This small molecule binds to this protein.
Small molecule (SMILES): CNc1ncnc2c1ncn2[C@@H]1O[C@H](CO)[C@@H](O)[C@H]1O

Sequence of chain 1.A:
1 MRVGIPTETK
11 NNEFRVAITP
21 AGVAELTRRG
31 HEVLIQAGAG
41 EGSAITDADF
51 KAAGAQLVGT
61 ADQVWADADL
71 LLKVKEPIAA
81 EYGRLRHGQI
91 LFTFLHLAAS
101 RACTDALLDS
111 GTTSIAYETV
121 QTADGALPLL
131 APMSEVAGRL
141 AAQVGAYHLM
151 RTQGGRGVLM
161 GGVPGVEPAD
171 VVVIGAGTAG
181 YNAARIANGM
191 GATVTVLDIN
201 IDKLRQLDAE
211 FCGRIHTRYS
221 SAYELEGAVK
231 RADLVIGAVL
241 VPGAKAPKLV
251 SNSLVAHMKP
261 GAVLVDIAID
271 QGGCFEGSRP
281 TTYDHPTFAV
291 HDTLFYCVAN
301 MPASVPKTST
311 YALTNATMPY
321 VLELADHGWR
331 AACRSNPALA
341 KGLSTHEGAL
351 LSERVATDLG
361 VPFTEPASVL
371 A

Binding-site contacts:
Ligand atom O4' contacts residue GLY175 of chain 1.A at 4.0 Å.
Ligand atom O2' contacts residue ILE199 of chain 1.A at 3.8 Å.
Ligand atom O3' contacts residue ASP198 of chain 1.A at 2.7 Å (salt-bridge).
Ligand atom N3 contacts residue LEU197 of chain 1.A at 3.8 Å.
Ligand atom C6 contacts residue ILE199 of chain 1.A at 4.0 Å (hydrophobic).
Ligand atom N3 contacts residue VAL239 of chain 1.A at 3.8 Å.
Ligand atom N9 contacts residue VAL239 of chain 1.A at 3.8 Å.
Ligand atom O4' contacts residue VAL239 of chain 1.A at 3.5 Å.
Ligand atom N7 contacts residue VAL239 of chain 1.A at 4.0 Å.
Ligand atom N3 contacts residue ASP198 of chain 1.A at 3.5 Å.
Ligand atom C5' contacts residue ALA238 of chain 1.A at 3.9 Å (hydrophobic).
Ligand atom C2' contacts residue ASP198 of chain 1.A at 3.4 Å.
Ligand atom O5' contacts residue LEU240 of chain 1.A at 3.1 Å (h-bond).
Ligand atom C3' contacts residue LYS203 of chain 1.A at 3.7 Å.
Ligand atom CZ contacts residue SER220 of chain 1.A at 3.5 Å.
Ligand atom C2 contacts residue ILE174 of chain 1.A at 4.0 Å (hydrophobic).
Ligand atom N6 contacts residue LEU249 of chain 1.A at 3.4 Å.
Ligand atom O2' contacts residue ASN200 of chain 1.A at 3.9 Å.
Ligand atom O2' contacts residue ASP198 of chain 1.A at 2.6 Å (salt-bridge).
Ligand atom C4 contacts residue VAL239 of chain 1.A at 3.7 Å (hydrophobic).
Ligand atom C3' contacts residue ASP198 of chain 1.A at 3.5 Å.
Ligand atom C2 contacts residue ILE199 of chain 1.A at 4.0 Å (hydrophobic).
Ligand atom C6 contacts residue SER220 of chain 1.A at 4.0 Å.
Ligand atom C8 contacts residue VAL239 of chain 1.A at 3.6 Å (hydrophobic).
Ligand atom O3' contacts residue LYS203 of chain 1.A at 3.0 Å (salt-bridge).
Ligand atom C2 contacts residue ASP198 of chain 1.A at 3.5 Å.
Ligand atom N1 contacts residue SER220 of chain 1.A at 2.9 Å (h-bond).
Ligand atom C5' contacts residue GOL1 of chain 1.C at 3.7 Å.
Ligand atom N7 contacts residue ILE199 of chain 1.A at 4.0 Å.
Ligand atom O5' contacts residue VAL239 of chain 1.A at 3.8 Å.
Ligand atom CZ contacts residue LEU249 of chain 1.A at 3.9 Å (hydrophobic).
Ligand atom C1' contacts residue ASP198 of chain 1.A at 3.4 Å.
Ligand atom C2 contacts residue LEU197 of chain 1.A at 3.6 Å (hydrophobic).
Ligand atom C2 contacts residue SER220 of chain 1.A at 3.3 Å.
Ligand atom O3' contacts residue GLY177 of chain 1.A at 4.0 Å.
Ligand atom N9 contacts residue ASP198 of chain 1.A at 4.0 Å.
Ligand atom C4' contacts residue ASP198 of chain 1.A at 3.6 Å.
Ligand atom C6 contacts residue LEU249 of chain 1.A at 3.8 Å (hydrophobic).
Ligand atom C4 contacts residue ASP198 of chain 1.A at 4.0 Å.
Ligand atom N3 contacts residue ILE199 of chain 1.A at 3.8 Å.